Sequence of chain 1.A:
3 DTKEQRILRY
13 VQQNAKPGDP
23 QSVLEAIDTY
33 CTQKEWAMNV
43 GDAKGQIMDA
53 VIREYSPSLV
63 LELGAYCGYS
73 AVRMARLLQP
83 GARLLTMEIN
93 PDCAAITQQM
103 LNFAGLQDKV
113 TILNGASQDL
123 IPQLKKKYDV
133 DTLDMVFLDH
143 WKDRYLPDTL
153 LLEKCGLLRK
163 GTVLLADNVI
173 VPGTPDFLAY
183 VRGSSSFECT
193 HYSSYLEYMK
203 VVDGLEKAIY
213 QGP

Binding-site contacts:
Ligand atom C10 contacts residue MET40 of chain 1.A at 3.6 Å (hydrophobic).
Ligand atom O26 contacts residue LYS144 of chain 1.A at 2.9 Å (salt-bridge).
Ligand atom F29 contacts residue SER119 of chain 1.A at 3.5 Å.
Ligand atom O27 contacts residue MG1 of chain 1.B at 2.2 Å.
Ligand atom N17 contacts residue LYS144 of chain 1.A at 3.3 Å (salt-bridge).
Ligand atom F31 contacts residue MET89 of chain 1.A at 3.1 Å.
Ligand atom O26 contacts residue ASP141 of chain 1.A at 2.9 Å (salt-bridge).
Ligand atom N17 contacts residue MET40 of chain 1.A at 3.4 Å (h-bond).
Ligand atom O27 contacts residue ASN170 of chain 1.A at 2.8 Å (h-bond).
Ligand atom C16 contacts residue HIS142 of chain 1.A at 3.4 Å.
Ligand atom O9 contacts residue GLU90 of chain 1.A at 2.5 Å (salt-bridge).
Ligand atom C18 contacts residue LYS144 of chain 1.A at 3.5 Å.
Ligand atom C20 contacts residue MG1 of chain 1.B at 2.9 Å.
Ligand atom C2 contacts residue GLU90 of chain 1.A at 3.3 Å.
Ligand atom C3 contacts residue GLU90 of chain 1.A at 3.2 Å.
Ligand atom O32 contacts residue TRP38 of chain 1.A at 3.6 Å.
Ligand atom O27 contacts residue ASP169 of chain 1.A at 3.2 Å (salt-bridge).
Ligand atom N25 contacts residue TRP38 of chain 1.A at 3.6 Å.
Ligand atom C11 contacts residue TRP143 of chain 1.A at 3.4 Å (hydrophobic).
Ligand atom C21 contacts residue GLU199 of chain 1.A at 3.1 Å.
Ligand atom O8 contacts residue GLU90 of chain 1.A at 2.9 Å (salt-bridge).
Ligand atom C10 contacts residue ASP141 of chain 1.A at 3.6 Å.
Ligand atom O9 contacts residue ASN92 of chain 1.A at 3.6 Å.
Ligand atom C21 contacts residue MG1 of chain 1.B at 2.9 Å.
Ligand atom C12 contacts residue MET89 of chain 1.A at 3.5 Å (hydrophobic).
Ligand atom C22 contacts residue ASN170 of chain 1.A at 3.5 Å.
Ligand atom O27 contacts residue GLU199 of chain 1.A at 2.4 Å (salt-bridge).
Ligand atom C18 contacts residue MET40 of chain 1.A at 3.6 Å (hydrophobic).
Ligand atom C11 contacts residue ILE91 of chain 1.A at 3.5 Å (hydrophobic).
Ligand atom O4 contacts residue GLY66 of chain 1.A at 3.4 Å.
Ligand atom O26 contacts residue ASN170 of chain 1.A at 2.8 Å (h-bond).
Ligand atom F30 contacts residue GLY117 of chain 1.A at 3.2 Å.
Ligand atom C20 contacts residue ASN170 of chain 1.A at 3.2 Å.
Ligand atom O4 contacts residue HIS142 of chain 1.A at 3.5 Å.
Ligand atom F30 contacts residue SER119 of chain 1.A at 3.5 Å.
Ligand atom C21 contacts residue ASN170 of chain 1.A at 3.2 Å.
Ligand atom O8 contacts residue TYR68 of chain 1.A at 3.5 Å.
Ligand atom C22 contacts residue GLU199 of chain 1.A at 3.2 Å.
Ligand atom F29 contacts residue HIS142 of chain 1.A at 3.2 Å.
Ligand atom O26 contacts residue MG1 of chain 1.B at 2.1 Å.

The small molecule below binds the protein below.
Small molecule (SMILES): O=C(NC/C=C/[C@H]1O[C@@H](n2cnc(C(F)(F)F)c2)[C@H](O)[C@@H]1O)c1cc([N+](=O)[O-])cc(O)c1O